Binding-site contacts:
Ligand atom CAA contacts residue VAL469 of chain 1.A at 4.0 Å (hydrophobic).
Ligand atom OAD contacts residue VAL358 of chain 1.A at 3.6 Å.
Ligand atom CAJ contacts residue SER109 of chain 1.A at 3.8 Å.
Ligand atom CAG contacts residue LEU110 of chain 1.A at 4.3 Å (hydrophobic).
Ligand atom CAK contacts residue MET197 of chain 1.A at 3.9 Å (hydrophobic).
Ligand atom CAG contacts residue ARG232 of chain 1.A at 3.8 Å.
Ligand atom CAN contacts residue MET197 of chain 1.A at 4.4 Å (hydrophobic).
Ligand atom OAE contacts residue ILE229 of chain 1.A at 4.4 Å.
Ligand atom CAQ contacts residue ARG232 of chain 1.A at 3.7 Å.
Ligand atom CAB contacts residue TRP200 of chain 1.A at 3.5 Å (hydrophobic).
Ligand atom CAO contacts residue HEM1 of chain 1.E at 3.7 Å.
Ligand atom CAL contacts residue SER109 of chain 1.A at 3.9 Å.
Ligand atom CAI contacts residue LEU196 of chain 1.A at 3.0 Å (hydrophobic).
Ligand atom CAA contacts residue THR294 of chain 1.A at 2.0 Å.
Ligand atom OAF contacts residue THR294 of chain 1.A at 4.2 Å.
Ligand atom OAD contacts residue THR294 of chain 1.A at 4.0 Å.
Ligand atom OAF contacts residue GLY290 of chain 1.A at 3.4 Å (h-bond).
Ligand atom CAH contacts residue SER109 of chain 1.A at 4.2 Å.
Ligand atom CAJ contacts residue LEU110 of chain 1.A at 4.4 Å (hydrophobic).
Ligand atom CAM contacts residue LEU196 of chain 1.A at 3.8 Å (hydrophobic).
Ligand atom CAP contacts residue VAL358 of chain 1.A at 4.2 Å (hydrophobic).
Ligand atom OAD contacts residue HEM1 of chain 1.E at 3.9 Å.
Ligand atom CAA contacts residue VAL358 of chain 1.A at 4.0 Å (hydrophobic).
Ligand atom CAH contacts residue LEU110 of chain 1.A at 3.2 Å (hydrophobic).
Ligand atom CAG contacts residue LEU196 of chain 1.A at 4.3 Å (hydrophobic).
Ligand atom CAM contacts residue MET197 of chain 1.A at 4.5 Å (hydrophobic).
Ligand atom CAX contacts residue THR294 of chain 1.A at 4.4 Å.
Ligand atom CAP contacts residue HEM1 of chain 1.E at 4.5 Å.
Ligand atom CAP contacts residue THR294 of chain 1.A at 3.4 Å.
Ligand atom OAE contacts residue ARG232 of chain 1.A at 2.8 Å (salt-bridge).
Ligand atom CAQ contacts residue LEU196 of chain 1.A at 3.1 Å (hydrophobic).
Ligand atom CAR contacts residue LEU110 of chain 1.A at 4.0 Å (hydrophobic).
Ligand atom OAE contacts residue LEU196 of chain 1.A at 2.8 Å.
Ligand atom CAL contacts residue HEM1 of chain 1.E at 4.4 Å.

A small-molecule ligand and the protein it binds are described below.
Small molecule (SMILES): CC(=O)[C@@]1(O)CC[C@H]2[C@@H]3CCC4=CC(=O)CC[C@]4(C)[C@H]3CC[C@@]21C

Sequence of chain 1.A:
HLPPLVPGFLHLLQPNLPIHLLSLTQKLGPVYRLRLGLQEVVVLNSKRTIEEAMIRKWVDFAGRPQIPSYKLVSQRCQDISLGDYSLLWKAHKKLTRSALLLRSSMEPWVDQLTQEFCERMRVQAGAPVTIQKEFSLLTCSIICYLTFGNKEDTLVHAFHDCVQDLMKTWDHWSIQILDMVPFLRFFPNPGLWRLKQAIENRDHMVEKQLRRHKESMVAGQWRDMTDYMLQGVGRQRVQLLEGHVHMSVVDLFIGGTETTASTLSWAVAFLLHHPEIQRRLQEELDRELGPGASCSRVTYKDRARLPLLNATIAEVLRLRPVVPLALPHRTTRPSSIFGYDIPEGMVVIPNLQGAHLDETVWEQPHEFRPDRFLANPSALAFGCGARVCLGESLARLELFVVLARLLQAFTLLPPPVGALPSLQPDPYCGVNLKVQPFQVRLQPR